Sequence of chain 1.A:
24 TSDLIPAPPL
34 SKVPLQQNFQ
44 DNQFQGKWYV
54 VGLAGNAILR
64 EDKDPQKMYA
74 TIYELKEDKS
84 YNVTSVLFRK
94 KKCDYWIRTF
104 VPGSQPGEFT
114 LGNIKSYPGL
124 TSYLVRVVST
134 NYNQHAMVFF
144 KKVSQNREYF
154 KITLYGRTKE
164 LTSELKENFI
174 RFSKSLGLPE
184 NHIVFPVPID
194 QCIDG

The small molecule below binds the protein below.
Small molecule (SMILES): O=C(O)c1cccc(O)c1O

Binding-site contacts:
Ligand atom C9 contacts residue ARG101 of chain 1.A at 3.5 Å.
Ligand atom O9 contacts residue TRP99 of chain 1.A at 3.7 Å.
Ligand atom C18 contacts residue FE1 of chain 1.E at 4.3 Å.
Ligand atom C15 contacts residue LEU90 of chain 1.A at 4.3 Å (hydrophobic).
Ligand atom C9 contacts residue FE1 of chain 1.E at 4.2 Å.
Ligand atom O6 contacts residue LYS154 of chain 1.A at 2.6 Å (salt-bridge).
Ligand atom C3 contacts residue DBH1 of chain 1.H at 3.7 Å.
Ligand atom C12 contacts residue TRP99 of chain 1.A at 3.6 Å (hydrophobic).
Ligand atom C12 contacts residue ARG101 of chain 1.A at 4.0 Å.
Ligand atom O6 contacts residue DBH1 of chain 1.G at 2.9 Å (h-bond).
Ligand atom C15 contacts residue TRP99 of chain 1.A at 3.3 Å (hydrophobic).
Ligand atom C3 contacts residue TRP99 of chain 1.A at 3.5 Å (hydrophobic).
Ligand atom C6 contacts residue ARG101 of chain 1.A at 4.1 Å.
Ligand atom O17 contacts residue ARG92 of chain 1.A at 3.0 Å (salt-bridge).
Ligand atom O17 contacts residue TRP99 of chain 1.A at 4.1 Å.
Ligand atom C9 contacts residue LYS154 of chain 1.A at 3.6 Å.
Ligand atom C9 contacts residue TRP99 of chain 1.A at 3.9 Å (hydrophobic).
Ligand atom O3 contacts residue FE1 of chain 1.E at 2.2 Å.
Ligand atom O6 contacts residue DBH1 of chain 1.H at 3.1 Å (h-bond).
Ligand atom C3 contacts residue DBH1 of chain 1.G at 3.4 Å.
Ligand atom C21 contacts residue TRP99 of chain 1.A at 3.9 Å (hydrophobic).
Ligand atom O6 contacts residue TYR126 of chain 1.A at 4.2 Å.
Ligand atom C6 contacts residue DBH1 of chain 1.H at 3.8 Å.
Ligand atom C9 contacts residue SER88 of chain 1.A at 4.1 Å.
Ligand atom C3 contacts residue FE1 of chain 1.E at 2.9 Å.
Ligand atom C15 contacts residue SER88 of chain 1.A at 4.3 Å.
Ligand atom O3 contacts residue DBH1 of chain 1.G at 2.9 Å (h-bond).
Ligand atom C6 contacts residue LYS154 of chain 1.A at 3.2 Å.
Ligand atom C3 contacts residue LYS154 of chain 1.A at 4.3 Å.
Ligand atom O6 contacts residue ARG101 of chain 1.A at 4.3 Å.
Ligand atom C21 contacts residue ARG92 of chain 1.A at 4.0 Å.
Ligand atom C12 contacts residue SER88 of chain 1.A at 3.6 Å.
Ligand atom O3 contacts residue DBH1 of chain 1.H at 2.9 Å (h-bond).
Ligand atom C18 contacts residue TRP99 of chain 1.A at 3.4 Å (hydrophobic).
Ligand atom C6 contacts residue TRP99 of chain 1.A at 3.9 Å (hydrophobic).
Ligand atom O3 contacts residue TRP99 of chain 1.A at 3.8 Å.
Ligand atom C12 contacts residue TYR72 of chain 1.A at 4.2 Å (hydrophobic).
Ligand atom C6 contacts residue DBH1 of chain 1.G at 3.4 Å.
Ligand atom C6 contacts residue FE1 of chain 1.E at 2.9 Å.
Ligand atom O6 contacts residue FE1 of chain 1.E at 2.1 Å.